Binding-site contacts:
Ligand atom CB contacts residue ARG65 of chain 2.A at 3.7 Å.
Ligand atom CG contacts residue VAL183 of chain 2.A at 3.8 Å (hydrophobic).
Ligand atom CB contacts residue ASN231 of chain 2.A at 3.6 Å.
Ligand atom N contacts residue ASN231 of chain 2.A at 2.8 Å (h-bond).
Ligand atom CG2 contacts residue VAL183 of chain 2.A at 3.7 Å (hydrophobic).
Ligand atom P contacts residue ARG61 of chain 2.A at 3.5 Å.
Ligand atom CG1 contacts residue LEU227 of chain 2.A at 3.5 Å (hydrophobic).
Ligand atom C contacts residue ASN180 of chain 2.A at 3.5 Å.
Ligand atom CG1 contacts residue LEU179 of chain 2.A at 3.8 Å (hydrophobic).
Ligand atom CG2 contacts residue ASN180 of chain 2.A at 3.6 Å.
Ligand atom CB contacts residue ASN180 of chain 2.A at 3.2 Å.
Ligand atom CA contacts residue ASN180 of chain 2.A at 3.2 Å.
Ligand atom CB contacts residue ASN231 of chain 2.A at 3.6 Å.
Ligand atom CG2 contacts residue ARG134 of chain 2.A at 3.8 Å.
Ligand atom P contacts residue TYR135 of chain 2.A at 3.8 Å.
Ligand atom O2P contacts residue ARG61 of chain 2.A at 2.9 Å (salt-bridge).
Ligand atom CB contacts residue TRP235 of chain 2.A at 3.8 Å (hydrophobic).
Ligand atom O1P contacts residue LYS54 of chain 2.A at 3.6 Å.
Ligand atom CA contacts residue LEU179 of chain 2.A at 3.7 Å (hydrophobic).
Ligand atom O contacts residue VAL183 of chain 2.A at 3.5 Å.
Ligand atom N contacts residue ASN180 of chain 2.A at 2.9 Å (h-bond).
Ligand atom C contacts residue ASN231 of chain 2.A at 3.6 Å.
Ligand atom O3P contacts residue TYR135 of chain 2.A at 2.6 Å (h-bond).
Ligand atom O2P contacts residue ARG134 of chain 2.A at 2.8 Å (salt-bridge).
Ligand atom O contacts residue ASN231 of chain 2.A at 3.0 Å (h-bond).
Ligand atom OXT contacts residue LYS54 of chain 2.A at 3.9 Å.
Ligand atom O contacts residue ASN180 of chain 2.A at 2.9 Å (h-bond).
Ligand atom OXT contacts residue NG91 of chain 2.F at 3.6 Å.
Ligand atom CG2 contacts residue GLY176 of chain 2.A at 3.5 Å.
Ligand atom CG2 contacts residue NG91 of chain 2.F at 3.7 Å.
Ligand atom C contacts residue LYS127 of chain 2.A at 3.8 Å.
Ligand atom O1P contacts residue ARG61 of chain 2.A at 2.9 Å (salt-bridge).
Ligand atom CA contacts residue ASN231 of chain 2.A at 3.6 Å.
Ligand atom P contacts residue ARG134 of chain 2.A at 3.8 Å.
Ligand atom CA contacts residue ASN231 of chain 2.A at 3.7 Å.
Ligand atom O contacts residue LYS127 of chain 2.A at 2.8 Å (salt-bridge).
Ligand atom O contacts residue LYS54 of chain 2.A at 3.6 Å (salt-bridge).
Ligand atom CB contacts residue VAL183 of chain 2.A at 3.9 Å (hydrophobic).
Ligand atom O contacts residue LEU179 of chain 2.A at 3.4 Å.
Ligand atom O3P contacts residue ARG134 of chain 2.A at 2.9 Å (salt-bridge).

Sequence of chain 2.A:
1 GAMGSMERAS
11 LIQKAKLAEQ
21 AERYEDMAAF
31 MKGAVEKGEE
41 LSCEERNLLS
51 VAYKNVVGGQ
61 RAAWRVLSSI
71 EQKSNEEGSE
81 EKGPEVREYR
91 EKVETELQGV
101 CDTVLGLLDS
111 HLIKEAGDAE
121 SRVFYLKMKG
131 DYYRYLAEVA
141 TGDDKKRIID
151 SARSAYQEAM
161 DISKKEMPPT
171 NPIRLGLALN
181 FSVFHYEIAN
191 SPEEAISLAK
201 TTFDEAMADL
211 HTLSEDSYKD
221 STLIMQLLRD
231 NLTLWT

This small molecule binds to this protein.
Small molecule (SMILES): CC(C)[C@H](NC(=O)[C@@H](NC(=O)[C@H](C)NC(=O)[C@@H]1CCCN1C(=O)[C@@H](N)Cc1ccccc1)[C@@H](C)OP(=O)(O)O)C(=O)O